Sequence of chain 1.B:
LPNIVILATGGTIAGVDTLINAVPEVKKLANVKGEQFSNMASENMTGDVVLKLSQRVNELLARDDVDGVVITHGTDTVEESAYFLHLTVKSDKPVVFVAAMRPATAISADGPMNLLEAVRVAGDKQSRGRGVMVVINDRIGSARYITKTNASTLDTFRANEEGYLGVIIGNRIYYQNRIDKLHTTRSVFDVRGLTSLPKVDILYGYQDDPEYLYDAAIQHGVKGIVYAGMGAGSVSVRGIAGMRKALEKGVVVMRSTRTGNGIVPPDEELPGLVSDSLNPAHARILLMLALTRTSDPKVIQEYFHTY

Sequence of chain 1.D:
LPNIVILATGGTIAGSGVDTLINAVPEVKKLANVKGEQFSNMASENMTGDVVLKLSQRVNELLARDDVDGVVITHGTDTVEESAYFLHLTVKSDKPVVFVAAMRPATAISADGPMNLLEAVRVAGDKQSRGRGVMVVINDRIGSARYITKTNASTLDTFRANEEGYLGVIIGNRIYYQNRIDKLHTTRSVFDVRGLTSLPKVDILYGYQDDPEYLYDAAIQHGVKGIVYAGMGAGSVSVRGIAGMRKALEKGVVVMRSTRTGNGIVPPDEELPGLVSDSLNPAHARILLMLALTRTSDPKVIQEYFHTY

This small molecule binds to this protein.
Small molecule (SMILES): N[C@H](CC(=O)O)C(=O)O

Binding-site contacts:
Ligand atom C contacts residue THR95 of chain 1.B at 3.3 Å.
Ligand atom CA contacts residue GLU63 of chain 1.B at 4.1 Å.
Ligand atom C contacts residue GLY94 of chain 1.B at 3.6 Å.
Ligand atom CG contacts residue THR15 of chain 1.B at 3.6 Å.
Ligand atom OD2 contacts residue THR15 of chain 1.B at 4.3 Å.
Ligand atom OD1 contacts residue GLY14 of chain 1.B at 3.2 Å.
Ligand atom O contacts residue GLY94 of chain 1.B at 3.4 Å.
Ligand atom N contacts residue ALA61 of chain 1.B at 4.4 Å.
Ligand atom C contacts residue THR15 of chain 1.B at 3.7 Å.
Ligand atom N contacts residue GLU63 of chain 1.B at 2.8 Å (salt-bridge).
Ligand atom OD1 contacts residue ALA61 of chain 1.B at 3.6 Å.
Ligand atom C contacts residue SER62 of chain 1.B at 3.8 Å.
Ligand atom N contacts residue ASP96 of chain 1.B at 2.8 Å (salt-bridge).
Ligand atom CG contacts residue GLY94 of chain 1.B at 4.4 Å.
Ligand atom O contacts residue THR95 of chain 1.B at 3.1 Å (h-bond).
Ligand atom CG contacts residue GLU63 of chain 1.B at 4.4 Å.
Ligand atom OD1 contacts residue SER62 of chain 1.B at 4.5 Å.
Ligand atom CB contacts residue THR15 of chain 1.B at 2.9 Å.
Ligand atom CA contacts residue ASP96 of chain 1.B at 3.6 Å.
Ligand atom O contacts residue SER62 of chain 1.B at 2.6 Å (h-bond).
Ligand atom O contacts residue GLU63 of chain 1.B at 4.2 Å.
Ligand atom OXT contacts residue GLY94 of chain 1.B at 3.2 Å.
Ligand atom OXT contacts residue ASP96 of chain 1.B at 4.2 Å.
Ligand atom OD2 contacts residue ALA61 of chain 1.B at 3.2 Å.
Ligand atom OD2 contacts residue GLY94 of chain 1.B at 3.6 Å.
Ligand atom OXT contacts residue THR15 of chain 1.B at 3.0 Å (h-bond).
Ligand atom CG contacts residue SER62 of chain 1.B at 4.0 Å.
Ligand atom OD2 contacts residue SER62 of chain 1.B at 2.9 Å (h-bond).
Ligand atom OD2 contacts residue GLU63 of chain 1.B at 3.9 Å.
Ligand atom C contacts residue ASP96 of chain 1.B at 3.8 Å.
Ligand atom N contacts residue SER254 of chain 1.D at 4.0 Å.
Ligand atom CG contacts residue ALA61 of chain 1.B at 3.6 Å (hydrophobic).
Ligand atom OD2 contacts residue GLY14 of chain 1.B at 3.7 Å.
Ligand atom OD1 contacts residue THR15 of chain 1.B at 3.4 Å (h-bond).
Ligand atom OXT contacts residue THR95 of chain 1.B at 2.8 Å (h-bond).
Ligand atom N contacts residue SER62 of chain 1.B at 4.3 Å.
Ligand atom CG contacts residue GLY14 of chain 1.B at 3.6 Å.
Ligand atom OXT contacts residue ALA120 of chain 1.B at 4.4 Å.
Ligand atom CA contacts residue THR15 of chain 1.B at 3.4 Å.
Ligand atom O contacts residue ASP96 of chain 1.B at 3.0 Å (salt-bridge).